The protein below binds the small molecule below.
Small molecule (SMILES): CC(=O)N[C@H]1[C@H](O[C@H]2[C@H](O)[C@@H](NC(C)=O)CO[C@@H]2CO[C@@H]2O[C@@H](C)[C@@H](O)[C@@H](O)[C@@H]2O)O[C@H](CO)[C@@H](O)[C@@H]1O

Binding-site contacts:
Ligand atom N2 contacts residue ASN349 of chain 2.B at 2.8 Å (h-bond).
Ligand atom C5 contacts residue GLY344 of chain 2.B at 4.2 Å.
Ligand atom C6 contacts residue SER346 of chain 2.B at 4.0 Å.
Ligand atom C7 contacts residue ASN349 of chain 2.B at 3.6 Å.
Ligand atom C5 contacts residue ASN349 of chain 2.B at 3.7 Å.
Ligand atom O4 contacts residue GLY344 of chain 2.B at 4.1 Å.
Ligand atom C2 contacts residue ASN349 of chain 2.B at 2.4 Å.
Ligand atom C3 contacts residue ASN349 of chain 2.B at 3.8 Å.
Ligand atom C2 contacts residue SER346 of chain 2.B at 4.4 Å.
Ligand atom C8 contacts residue ALA342 of chain 2.B at 4.2 Å (hydrophobic).
Ligand atom O5 contacts residue SER346 of chain 2.B at 3.6 Å.
Ligand atom C1 contacts residue GLY344 of chain 2.B at 4.1 Å.
Ligand atom C7 contacts residue GLY344 of chain 2.B at 3.5 Å.
Ligand atom C7 contacts residue PRO343 of chain 2.B at 4.3 Å (hydrophobic).
Ligand atom O6 contacts residue SER346 of chain 2.B at 3.5 Å.
Ligand atom N2 contacts residue GLY344 of chain 2.B at 4.5 Å.
Ligand atom C1 contacts residue SER346 of chain 2.B at 4.3 Å.
Ligand atom C4 contacts residue ASN349 of chain 2.B at 4.2 Å.
Ligand atom C8 contacts residue ASN349 of chain 2.B at 4.0 Å.
Ligand atom O7 contacts residue GLY344 of chain 2.B at 3.0 Å (h-bond).
Ligand atom C5 contacts residue PHE345 of chain 2.B at 4.3 Å (hydrophobic).
Ligand atom C5 contacts residue SER346 of chain 2.B at 4.2 Å.
Ligand atom O5 contacts residue ASN349 of chain 2.B at 2.4 Å (h-bond).
Ligand atom C8 contacts residue GLY344 of chain 2.B at 3.9 Å.
Ligand atom O7 contacts residue ASN349 of chain 2.B at 4.5 Å.
Ligand atom C8 contacts residue PRO343 of chain 2.B at 4.3 Å (hydrophobic).
Ligand atom C8 contacts residue PHE345 of chain 2.B at 4.3 Å (hydrophobic).
Ligand atom C3 contacts residue GLY344 of chain 2.B at 4.3 Å.
Ligand atom O7 contacts residue PRO343 of chain 2.B at 3.5 Å.
Ligand atom O2 contacts residue SER346 of chain 2.B at 3.7 Å.
Ligand atom C6 contacts residue PHE345 of chain 2.B at 4.1 Å (hydrophobic).
Ligand atom C1 contacts residue ASN349 of chain 2.B at 1.4 Å.

Sequence of chain 2.B:
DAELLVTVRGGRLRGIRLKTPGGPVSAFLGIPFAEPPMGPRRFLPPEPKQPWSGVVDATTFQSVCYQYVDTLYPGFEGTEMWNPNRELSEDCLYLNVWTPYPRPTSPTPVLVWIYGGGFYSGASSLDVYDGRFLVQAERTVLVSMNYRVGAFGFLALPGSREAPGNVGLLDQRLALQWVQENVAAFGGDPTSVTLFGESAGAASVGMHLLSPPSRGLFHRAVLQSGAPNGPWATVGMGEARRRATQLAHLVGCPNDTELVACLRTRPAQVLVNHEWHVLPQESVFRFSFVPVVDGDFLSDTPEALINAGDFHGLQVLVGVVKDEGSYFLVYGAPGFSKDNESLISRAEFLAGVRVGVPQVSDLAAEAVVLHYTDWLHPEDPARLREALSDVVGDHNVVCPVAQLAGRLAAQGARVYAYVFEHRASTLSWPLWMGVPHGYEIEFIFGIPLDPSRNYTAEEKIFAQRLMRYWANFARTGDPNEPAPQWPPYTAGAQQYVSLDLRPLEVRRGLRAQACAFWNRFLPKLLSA